Binding-site contacts:
Ligand atom O contacts residue ALA462 of chain 1.A at 2.9 Å (h-bond).
Ligand atom O2' contacts residue GLU265 of chain 1.A at 3.8 Å.
Ligand atom C1' contacts residue CYS299 of chain 1.A at 3.8 Å (hydrophobic).
Ligand atom O2' contacts residue THR242 of chain 1.A at 4.0 Å.
Ligand atom C6 contacts residue PHE468 of chain 1.A at 3.8 Å (hydrophobic).
Ligand atom O2' contacts residue PHE165 of chain 1.A at 4.1 Å.
Ligand atom C1 contacts residue PHE468 of chain 1.A at 3.7 Å (hydrophobic).
Ligand atom O2' contacts residue CYS299 of chain 1.A at 3.5 Å (h-bond).
Ligand atom O1' contacts residue CYS299 of chain 1.A at 2.7 Å (h-bond).
Ligand atom C1 contacts residue TRP172 of chain 1.A at 4.1 Å (hydrophobic).
Ligand atom C1' contacts residue ASN164 of chain 1.A at 4.1 Å.
Ligand atom C contacts residue THR300 of chain 1.A at 3.6 Å.
Ligand atom C1' contacts residue PHE165 of chain 1.A at 3.6 Å (hydrophobic).
Ligand atom C5 contacts residue TRP172 of chain 1.A at 3.8 Å (hydrophobic).
Ligand atom N contacts residue GLU118 of chain 1.A at 3.1 Å (salt-bridge).
Ligand atom CA contacts residue ARG298 of chain 1.A at 3.9 Å.
Ligand atom OXT contacts residue THR300 of chain 1.A at 2.7 Å (h-bond).
Ligand atom O contacts residue GLY461 of chain 1.A at 3.3 Å (h-bond).
Ligand atom C contacts residue GLY461 of chain 1.A at 3.3 Å.
Ligand atom O1' contacts residue THR300 of chain 1.A at 3.9 Å.
Ligand atom O1' contacts residue ARG298 of chain 1.A at 3.6 Å.
Ligand atom O contacts residue SER460 of chain 1.A at 4.2 Å.
Ligand atom C6 contacts residue THR300 of chain 1.A at 4.0 Å.
Ligand atom O2' contacts residue ASN164 of chain 1.A at 3.9 Å.
Ligand atom OXT contacts residue ARG298 of chain 1.A at 2.9 Å (salt-bridge).
Ligand atom N contacts residue ALA462 of chain 1.A at 3.8 Å.
Ligand atom O contacts residue THR300 of chain 1.A at 3.9 Å.
Ligand atom O contacts residue PHE468 of chain 1.A at 3.6 Å.
Ligand atom OXT contacts residue GLY461 of chain 1.A at 2.9 Å (h-bond).
Ligand atom O1' contacts residue PHE165 of chain 1.A at 3.6 Å.
Ligand atom C contacts residue ALA462 of chain 1.A at 3.7 Å (hydrophobic).
Ligand atom CA contacts residue PHE165 of chain 1.A at 3.8 Å (hydrophobic).
Ligand atom C1 contacts residue PHE165 of chain 1.A at 3.8 Å (hydrophobic).
Ligand atom C6 contacts residue PHE165 of chain 1.A at 3.6 Å (hydrophobic).
Ligand atom CA contacts residue GLU118 of chain 1.A at 4.0 Å.
Ligand atom C contacts residue ARG298 of chain 1.A at 3.6 Å.
Ligand atom C5 contacts residue PHE165 of chain 1.A at 3.8 Å (hydrophobic).
Ligand atom C5 contacts residue PHE468 of chain 1.A at 4.1 Å (hydrophobic).
Ligand atom O1' contacts residue ASN164 of chain 1.A at 3.6 Å.
Ligand atom OXT contacts residue SER460 of chain 1.A at 3.6 Å.

A small-molecule ligand and the protein it binds are described below.
Small molecule (SMILES): N[C@@H](CCCC(=O)O)C(=O)O

Sequence of chain 1.A:
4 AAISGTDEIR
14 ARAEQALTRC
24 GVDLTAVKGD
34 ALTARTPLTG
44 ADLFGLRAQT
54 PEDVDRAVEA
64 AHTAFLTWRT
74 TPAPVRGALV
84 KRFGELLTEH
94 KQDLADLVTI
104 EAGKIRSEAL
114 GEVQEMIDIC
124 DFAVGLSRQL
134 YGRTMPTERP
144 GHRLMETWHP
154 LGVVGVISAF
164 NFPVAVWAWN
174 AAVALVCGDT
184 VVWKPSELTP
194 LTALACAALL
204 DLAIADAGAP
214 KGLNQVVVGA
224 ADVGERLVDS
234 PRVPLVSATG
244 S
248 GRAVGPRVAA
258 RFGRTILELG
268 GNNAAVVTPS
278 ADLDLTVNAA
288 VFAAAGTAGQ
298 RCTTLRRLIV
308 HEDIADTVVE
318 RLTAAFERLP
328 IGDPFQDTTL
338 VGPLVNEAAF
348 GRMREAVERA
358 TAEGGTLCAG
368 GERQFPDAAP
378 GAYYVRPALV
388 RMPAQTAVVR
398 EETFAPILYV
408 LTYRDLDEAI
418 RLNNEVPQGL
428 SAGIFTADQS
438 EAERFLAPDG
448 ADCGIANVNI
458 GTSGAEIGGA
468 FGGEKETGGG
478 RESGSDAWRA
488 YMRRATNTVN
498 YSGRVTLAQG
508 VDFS